This protein binds this small molecule.
Small molecule (SMILES): CC1=C(CCC(=O)O)C2=Cc3c(CCC(=O)O)c(C)c4n3[Fe@]35n6c(c(C)c(CCC(=O)O)c6=CC1=[N+]23)=CC1=[N+]5C(=C4)C(C)=C1CCC(=O)O

Binding-site contacts:
Ligand atom C2A contacts residue ARG141 of chain 1.A at 3.7 Å.
Ligand atom CGC contacts residue HIS120 of chain 1.A at 3.4 Å.
Ligand atom C3C contacts residue ALA164 of chain 1.A at 3.7 Å (hydrophobic).
Ligand atom C4D contacts residue HIS160 of chain 1.A at 3.3 Å.
Ligand atom NA contacts residue HIS160 of chain 1.A at 3.1 Å (h-bond).
Ligand atom O2C contacts residue HIS120 of chain 1.A at 2.8 Å (h-bond).
Ligand atom CGA contacts residue TRP145 of chain 1.A at 3.6 Å (hydrophobic).
Ligand atom C2D contacts residue PHE189 of chain 1.A at 3.0 Å (hydrophobic).
Ligand atom C3B contacts residue HIS120 of chain 1.A at 3.3 Å.
Ligand atom C4B contacts residue HIS120 of chain 1.A at 3.4 Å.
Ligand atom NC contacts residue HIS160 of chain 1.A at 3.0 Å (h-bond).
Ligand atom CMB contacts residue HIS120 of chain 1.A at 3.2 Å.
Ligand atom CBB contacts residue LEU157 of chain 1.A at 3.6 Å (hydrophobic).
Ligand atom O1D contacts residue ARG210 of chain 1.A at 3.4 Å (salt-bridge).
Ligand atom O1C contacts residue HIS120 of chain 1.A at 3.3 Å (h-bond).
Ligand atom C4B contacts residue HIS160 of chain 1.A at 3.6 Å.
Ligand atom CAA contacts residue TRP185 of chain 1.A at 3.5 Å (hydrophobic).
Ligand atom NB contacts residue HIS120 of chain 1.A at 3.6 Å.
Ligand atom CMD contacts residue PHE189 of chain 1.A at 3.3 Å (hydrophobic).
Ligand atom NB contacts residue HIS160 of chain 1.A at 3.1 Å (h-bond).
Ligand atom O2A contacts residue TRP145 of chain 1.A at 2.8 Å (h-bond).
Ligand atom O1A contacts residue ARG141 of chain 1.A at 2.8 Å (salt-bridge).
Ligand atom CHD contacts residue PHE189 of chain 1.A at 3.4 Å (hydrophobic).
Ligand atom CHA contacts residue HIS160 of chain 1.A at 3.5 Å.
Ligand atom CMA contacts residue PHE139 of chain 1.A at 3.2 Å (hydrophobic).
Ligand atom ND contacts residue HIS160 of chain 1.A at 3.0 Å (h-bond).
Ligand atom CHC contacts residue HIS160 of chain 1.A at 3.6 Å.
Ligand atom CGB contacts residue ASN117 of chain 1.A at 3.4 Å.
Ligand atom FE contacts residue HIS160 of chain 1.A at 2.2 Å.
Ligand atom C2B contacts residue HIS120 of chain 1.A at 3.2 Å.
Ligand atom O2D contacts residue PHE139 of chain 1.A at 3.5 Å.
Ligand atom CAB contacts residue HIS120 of chain 1.A at 3.3 Å.
Ligand atom C3D contacts residue PHE189 of chain 1.A at 3.4 Å (hydrophobic).
Ligand atom C1D contacts residue PHE189 of chain 1.A at 3.4 Å (hydrophobic).
Ligand atom CMC contacts residue ALA164 of chain 1.A at 3.1 Å (hydrophobic).
Ligand atom O1B contacts residue ASN117 of chain 1.A at 3.4 Å (h-bond).
Ligand atom CGD contacts residue ARG210 of chain 1.A at 3.5 Å.
Ligand atom CHB contacts residue THR174 of chain 1.A at 3.5 Å.
Ligand atom C1B contacts residue HIS120 of chain 1.A at 3.4 Å.
Ligand atom O2B contacts residue ASN117 of chain 1.A at 3.5 Å (h-bond).

Sequence of chain 1.A:
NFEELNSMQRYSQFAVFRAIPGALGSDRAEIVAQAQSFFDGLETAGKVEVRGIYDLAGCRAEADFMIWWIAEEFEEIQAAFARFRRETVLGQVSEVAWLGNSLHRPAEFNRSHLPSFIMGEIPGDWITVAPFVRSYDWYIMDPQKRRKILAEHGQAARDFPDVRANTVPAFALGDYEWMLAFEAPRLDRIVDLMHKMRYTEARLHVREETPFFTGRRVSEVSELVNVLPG